A small-molecule ligand and the protein it binds are described below.
Small molecule (SMILES): CC(=O)N[C@H]1[C@H]([C@H](O)[C@H](O)CO)O[C@@](O[C@@H]2[C@@H](O)[C@H](O)O[C@H](CO)[C@@H]2O)(C(=O)O)C[C@@H]1O

Sequence of chain 1.A:
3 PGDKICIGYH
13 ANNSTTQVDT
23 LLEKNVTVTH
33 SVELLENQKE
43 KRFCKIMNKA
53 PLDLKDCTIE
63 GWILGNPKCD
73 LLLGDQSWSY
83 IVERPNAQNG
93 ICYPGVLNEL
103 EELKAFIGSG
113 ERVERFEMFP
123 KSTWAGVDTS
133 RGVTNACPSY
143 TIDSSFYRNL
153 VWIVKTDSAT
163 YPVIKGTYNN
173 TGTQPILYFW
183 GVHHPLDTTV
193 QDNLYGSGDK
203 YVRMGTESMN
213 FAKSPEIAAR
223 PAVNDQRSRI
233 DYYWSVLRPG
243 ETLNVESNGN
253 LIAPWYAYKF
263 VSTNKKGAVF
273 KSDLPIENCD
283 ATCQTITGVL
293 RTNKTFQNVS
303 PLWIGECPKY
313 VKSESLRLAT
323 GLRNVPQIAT

Binding-site contacts:
Ligand atom C9 contacts residue TYR95 of chain 1.A at 3.1 Å (hydrophobic).
Ligand atom C5 contacts residue ASN137 of chain 1.A at 3.7 Å.
Ligand atom O6 contacts residue ASP227 of chain 1.A at 3.2 Å (salt-bridge).
Ligand atom O8 contacts residue TRP154 of chain 1.A at 3.9 Å.
Ligand atom C11 contacts residue ARG133 of chain 1.A at 3.7 Å.
Ligand atom O4 contacts residue VAL135 of chain 1.A at 3.6 Å.
Ligand atom C1 contacts residue GLN228 of chain 1.A at 3.7 Å.
Ligand atom C9 contacts residue SER230 of chain 1.A at 3.8 Å.
Ligand atom C11 contacts residue TRP154 of chain 1.A at 3.6 Å (hydrophobic).
Ligand atom O1A contacts residue THR136 of chain 1.A at 3.4 Å (h-bond).
Ligand atom C1 contacts residue ASN137 of chain 1.A at 4.0 Å.
Ligand atom O8 contacts residue TYR95 of chain 1.A at 3.0 Å (h-bond).
Ligand atom O10 contacts residue LEU196 of chain 1.A at 3.5 Å.
Ligand atom C9 contacts residue TRP154 of chain 1.A at 4.0 Å (hydrophobic).
Ligand atom O8 contacts residue GLN228 of chain 1.A at 2.8 Å (h-bond).
Ligand atom C5 contacts residue ASP227 of chain 1.A at 3.9 Å.
Ligand atom C8 contacts residue TRP154 of chain 1.A at 3.9 Å (hydrophobic).
Ligand atom O9 contacts residue TYR95 of chain 1.A at 3.8 Å.
Ligand atom C5 contacts residue VAL135 of chain 1.A at 4.1 Å (hydrophobic).
Ligand atom C11 contacts residue GLY134 of chain 1.A at 3.8 Å.
Ligand atom C1 contacts residue THR136 of chain 1.A at 3.5 Å.
Ligand atom C8 contacts residue TYR95 of chain 1.A at 3.5 Å (hydrophobic).
Ligand atom O1A contacts residue ASN137 of chain 1.A at 3.1 Å (h-bond).
Ligand atom C8 contacts residue GLN228 of chain 1.A at 4.0 Å.
Ligand atom O1B contacts residue ASN137 of chain 1.A at 4.0 Å.
Ligand atom N5 contacts residue VAL135 of chain 1.A at 3.4 Å (h-bond).
Ligand atom O7 contacts residue LEU196 of chain 1.A at 3.8 Å.
Ligand atom C6 contacts residue ASP227 of chain 1.A at 3.9 Å.
Ligand atom O1B contacts residue THR136 of chain 1.A at 3.0 Å (h-bond).
Ligand atom C6 contacts residue ASN137 of chain 1.A at 3.3 Å.
Ligand atom C10 contacts residue TRP154 of chain 1.A at 4.0 Å (hydrophobic).
Ligand atom C9 contacts residue HIS185 of chain 1.A at 3.5 Å.
Ligand atom O1B contacts residue GLN228 of chain 1.A at 2.6 Å (h-bond).
Ligand atom O9 contacts residue SER230 of chain 1.A at 3.0 Å (h-bond).
Ligand atom C11 contacts residue VAL156 of chain 1.A at 3.8 Å (hydrophobic).
Ligand atom C4 contacts residue VAL135 of chain 1.A at 3.6 Å (hydrophobic).
Ligand atom O4 contacts residue ASN137 of chain 1.A at 3.8 Å.
Ligand atom C7 contacts residue TRP154 of chain 1.A at 3.3 Å (hydrophobic).
Ligand atom O9 contacts residue VAL192 of chain 1.A at 3.8 Å.
Ligand atom C4 contacts residue ASN137 of chain 1.A at 3.2 Å.